A protein and the small-molecule ligand that binds it are described below.
Small molecule (SMILES): CS(=O)(=O)Nc1ccc(C(N)=O)cc1

Binding-site contacts:
Ligand atom N2 contacts residue LYS61 of chain 1.A at 3.8 Å.
Ligand atom C3 contacts residue HIS157 of chain 1.A at 3.7 Å.
Ligand atom C8 contacts residue PRO121 of chain 1.A at 3.7 Å (hydrophobic).
Ligand atom C3 contacts residue ARG219 of chain 1.A at 3.9 Å.
Ligand atom N1 contacts residue GLU146 of chain 1.A at 2.6 Å (salt-bridge).
Ligand atom C5 contacts residue TYR88 of chain 1.A at 4.3 Å (hydrophobic).
Ligand atom C4 contacts residue HIS157 of chain 1.A at 3.7 Å.
Ligand atom O2 contacts residue ARG140 of chain 1.A at 3.1 Å (salt-bridge).
Ligand atom O3 contacts residue PHE91 of chain 1.A at 3.9 Å.
Ligand atom O3 contacts residue PRO121 of chain 1.A at 4.0 Å.
Ligand atom C6 contacts residue TYR88 of chain 1.A at 4.2 Å (hydrophobic).
Ligand atom C8 contacts residue TYR88 of chain 1.A at 4.3 Å (hydrophobic).
Ligand atom C2 contacts residue PHE91 of chain 1.A at 4.4 Å (hydrophobic).
Ligand atom C6 contacts residue HIS157 of chain 1.A at 3.6 Å.
Ligand atom C4 contacts residue PHE91 of chain 1.A at 3.6 Å (hydrophobic).
Ligand atom N2 contacts residue HIS157 of chain 1.A at 2.9 Å.
Ligand atom C4 contacts residue ARG219 of chain 1.A at 4.4 Å.
Ligand atom C1 contacts residue ARG140 of chain 1.A at 4.3 Å.
Ligand atom N1 contacts residue ARG219 of chain 1.A at 4.4 Å.
Ligand atom C3 contacts residue PHE91 of chain 1.A at 3.5 Å (hydrophobic).
Ligand atom C8 contacts residue LYS61 of chain 1.A at 4.0 Å.
Ligand atom C1 contacts residue GLU146 of chain 1.A at 4.0 Å.
Ligand atom C5 contacts residue HIS157 of chain 1.A at 3.8 Å.
Ligand atom N2 contacts residue PRO121 of chain 1.A at 2.9 Å.
Ligand atom C3 contacts residue GLU146 of chain 1.A at 3.5 Å.
Ligand atom C5 contacts residue PHE91 of chain 1.A at 4.2 Å (hydrophobic).
Ligand atom S1 contacts residue ARG140 of chain 1.A at 4.2 Å.
Ligand atom O3 contacts residue TYR88 of chain 1.A at 3.6 Å.
Ligand atom O3 contacts residue LYS61 of chain 1.A at 3.8 Å.
Ligand atom C2 contacts residue HIS157 of chain 1.A at 4.0 Å.
Ligand atom O2 contacts residue GLU146 of chain 1.A at 3.4 Å (salt-bridge).
Ligand atom S1 contacts residue GLU146 of chain 1.A at 3.5 Å (salt-bridge).
Ligand atom C2 contacts residue GLU146 of chain 1.A at 3.5 Å.
Ligand atom C8 contacts residue HIS157 of chain 1.A at 3.9 Å.
Ligand atom C7 contacts residue HIS157 of chain 1.A at 3.9 Å.
Ligand atom C5 contacts residue PRO121 of chain 1.A at 4.5 Å (hydrophobic).
Ligand atom C8 contacts residue PHE91 of chain 1.A at 4.4 Å (hydrophobic).
Ligand atom C4 contacts residue PRO121 of chain 1.A at 4.3 Å (hydrophobic).

Sequence of chain 1.A:
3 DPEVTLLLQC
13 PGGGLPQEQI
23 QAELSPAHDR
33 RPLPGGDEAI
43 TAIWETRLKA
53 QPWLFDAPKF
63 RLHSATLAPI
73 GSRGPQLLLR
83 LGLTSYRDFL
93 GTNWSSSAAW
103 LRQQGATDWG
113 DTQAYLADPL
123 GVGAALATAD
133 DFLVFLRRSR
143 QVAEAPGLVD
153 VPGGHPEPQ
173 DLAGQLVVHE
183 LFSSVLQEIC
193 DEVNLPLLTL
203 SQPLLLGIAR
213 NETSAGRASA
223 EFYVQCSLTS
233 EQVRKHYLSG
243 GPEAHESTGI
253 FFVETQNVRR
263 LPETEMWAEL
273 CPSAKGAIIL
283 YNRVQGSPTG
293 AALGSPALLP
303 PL